Binding-site contacts:
Ligand atom C2 contacts residue ASN348 of chain 1.B at 2.4 Å.
Ligand atom C6 contacts residue PRO374 of chain 1.B at 4.1 Å (hydrophobic).
Ligand atom C1 contacts residue ASN348 of chain 1.B at 1.5 Å.
Ligand atom C3 contacts residue ASN348 of chain 1.B at 3.6 Å.
Ligand atom C6 contacts residue ARG125 of chain 1.B at 3.9 Å.
Ligand atom O4 contacts residue ASP129 of chain 1.B at 2.8 Å (salt-bridge).
Ligand atom O2 contacts residue ARG125 of chain 1.B at 3.4 Å.
Ligand atom N2 contacts residue ASN348 of chain 1.B at 3.2 Å (h-bond).
Ligand atom C4 contacts residue ARG161 of chain 1.B at 4.4 Å.
Ligand atom C6 contacts residue ARG161 of chain 1.B at 3.4 Å.
Ligand atom O7 contacts residue ASN348 of chain 1.B at 4.4 Å.
Ligand atom C7 contacts residue ASN348 of chain 1.B at 4.1 Å.
Ligand atom O6 contacts residue ARG125 of chain 1.B at 4.1 Å.
Ligand atom O3 contacts residue ASN348 of chain 1.B at 3.8 Å.
Ligand atom O7 contacts residue ASN345 of chain 1.B at 4.3 Å.
Ligand atom C5 contacts residue ARG161 of chain 1.B at 4.2 Å.
Ligand atom O6 contacts residue TRP372 of chain 1.B at 3.9 Å.
Ligand atom O4 contacts residue ARG161 of chain 1.B at 3.6 Å.
Ligand atom O7 contacts residue THR347 of chain 1.B at 4.2 Å.
Ligand atom C1 contacts residue THR347 of chain 1.B at 4.2 Å.
Ligand atom C6 contacts residue ASP129 of chain 1.B at 4.3 Å.
Ligand atom N2 contacts residue THR352 of chain 1.B at 3.4 Å (h-bond).
Ligand atom C4 contacts residue ASN348 of chain 1.B at 4.3 Å.
Ligand atom C5 contacts residue ARG125 of chain 1.B at 3.8 Å.
Ligand atom C2 contacts residue THR352 of chain 1.B at 3.6 Å.
Ligand atom C3 contacts residue THR352 of chain 1.B at 4.3 Å.
Ligand atom O6 contacts residue ARG161 of chain 1.B at 4.0 Å.
Ligand atom C8 contacts residue ASN345 of chain 1.B at 3.5 Å.
Ligand atom O6 contacts residue ASP129 of chain 1.B at 3.0 Å (salt-bridge).
Ligand atom N2 contacts residue ASN345 of chain 1.B at 3.0 Å (h-bond).
Ligand atom C2 contacts residue ARG125 of chain 1.B at 4.2 Å.
Ligand atom C7 contacts residue ASN345 of chain 1.B at 3.4 Å.
Ligand atom O5 contacts residue ASN348 of chain 1.B at 2.5 Å (h-bond).
Ligand atom O3 contacts residue THR352 of chain 1.B at 3.7 Å.
Ligand atom O6 contacts residue ASN348 of chain 1.B at 4.2 Å.
Ligand atom C1 contacts residue ASN345 of chain 1.B at 4.0 Å.
Ligand atom C4 contacts residue ASP129 of chain 1.B at 3.8 Å.
Ligand atom C6 contacts residue ARG125 of chain 1.B at 3.6 Å.
Ligand atom C2 contacts residue ASN345 of chain 1.B at 3.8 Å.
Ligand atom C5 contacts residue ASN348 of chain 1.B at 3.7 Å.

The protein below binds the small molecule below.
Small molecule (SMILES): CC(=O)N[C@H]1[C@H](O[C@H]2[C@H](O)[C@@H](NC(C)=O)CO[C@@H]2CO)O[C@H](CO)[C@@H](O[C@H]2O[C@H]([C@@H]3O[C@]34O[C@H](CO)[C@@H](O)[C@H](O)[C@@H]4O)[C@@H](O)[C@H](O[C@H]3O[C@H](CO)[C@@H](O)[C@H](O)[C@@H]3O)[C@@H]2O)[C@@H]1O

Sequence of chain 1.B:
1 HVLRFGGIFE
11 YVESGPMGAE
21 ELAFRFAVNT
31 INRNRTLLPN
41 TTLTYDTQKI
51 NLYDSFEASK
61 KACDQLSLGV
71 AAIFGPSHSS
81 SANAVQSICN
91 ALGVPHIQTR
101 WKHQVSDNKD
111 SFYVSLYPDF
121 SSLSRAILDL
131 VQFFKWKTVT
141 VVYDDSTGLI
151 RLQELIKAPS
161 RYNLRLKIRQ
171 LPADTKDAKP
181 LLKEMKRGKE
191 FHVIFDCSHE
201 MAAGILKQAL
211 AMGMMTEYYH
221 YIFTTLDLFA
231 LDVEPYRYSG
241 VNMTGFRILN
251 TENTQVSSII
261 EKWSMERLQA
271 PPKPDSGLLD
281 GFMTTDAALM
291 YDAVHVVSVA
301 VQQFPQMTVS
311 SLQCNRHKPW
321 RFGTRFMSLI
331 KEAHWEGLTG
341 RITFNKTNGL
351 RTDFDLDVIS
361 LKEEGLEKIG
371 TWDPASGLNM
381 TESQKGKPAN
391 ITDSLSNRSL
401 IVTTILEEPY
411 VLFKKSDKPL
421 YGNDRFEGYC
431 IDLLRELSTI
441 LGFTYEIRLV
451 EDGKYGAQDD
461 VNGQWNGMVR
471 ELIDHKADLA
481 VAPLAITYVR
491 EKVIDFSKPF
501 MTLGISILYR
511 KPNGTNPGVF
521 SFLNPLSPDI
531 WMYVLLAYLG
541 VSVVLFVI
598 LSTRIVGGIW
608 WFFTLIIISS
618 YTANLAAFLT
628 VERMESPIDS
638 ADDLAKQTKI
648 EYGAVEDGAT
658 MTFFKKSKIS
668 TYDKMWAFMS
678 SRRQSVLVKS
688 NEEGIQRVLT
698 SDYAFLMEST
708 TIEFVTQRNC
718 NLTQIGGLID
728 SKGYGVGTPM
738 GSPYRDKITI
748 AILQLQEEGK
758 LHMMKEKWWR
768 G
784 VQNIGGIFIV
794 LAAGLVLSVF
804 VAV